Sequence of chain 2.A:
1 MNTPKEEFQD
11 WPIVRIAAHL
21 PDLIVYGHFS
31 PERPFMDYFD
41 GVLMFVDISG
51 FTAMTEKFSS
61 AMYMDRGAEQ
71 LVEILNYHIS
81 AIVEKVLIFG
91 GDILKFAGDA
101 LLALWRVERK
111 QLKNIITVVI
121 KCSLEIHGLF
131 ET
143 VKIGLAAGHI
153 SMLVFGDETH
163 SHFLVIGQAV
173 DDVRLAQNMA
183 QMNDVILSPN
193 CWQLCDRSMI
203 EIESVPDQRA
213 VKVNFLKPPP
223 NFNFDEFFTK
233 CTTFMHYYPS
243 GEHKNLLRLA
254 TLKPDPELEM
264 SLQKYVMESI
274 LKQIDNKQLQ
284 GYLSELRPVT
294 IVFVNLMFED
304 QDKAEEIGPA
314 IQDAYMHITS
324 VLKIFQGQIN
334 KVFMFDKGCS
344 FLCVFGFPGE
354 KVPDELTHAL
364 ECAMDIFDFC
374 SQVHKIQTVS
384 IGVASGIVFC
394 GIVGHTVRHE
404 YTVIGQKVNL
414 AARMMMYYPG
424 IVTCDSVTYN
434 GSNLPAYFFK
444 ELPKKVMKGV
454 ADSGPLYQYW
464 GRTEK

The protein below binds the small molecule below.
Small molecule (SMILES): O=S(=O)(O)c1cc(N=C=S)ccc1/C=C/c1ccc(N=C=S)cc1S(=O)(=O)O

Binding-site contacts:
Ligand atom CAE contacts residue TYR63 of chain 3.A at 3.5 Å (hydrophobic).
Ligand atom CAF contacts residue MET263 of chain 2.A at 4.1 Å (hydrophobic).
Ligand atom SAU contacts residue ILE48 of chain 3.A at 4.1 Å.
Ligand atom OAD contacts residue MET54 of chain 3.A at 3.9 Å.
Ligand atom CAR contacts residue PHE58 of chain 3.A at 3.8 Å (hydrophobic).
Ligand atom CAI contacts residue GLU260 of chain 2.A at 4.0 Å.
Ligand atom OAD contacts residue LYS57 of chain 3.A at 3.2 Å.
Ligand atom NAS contacts residue ILE74 of chain 3.A at 4.1 Å.
Ligand atom CAM contacts residue PRO259 of chain 2.A at 3.9 Å (hydrophobic).
Ligand atom SAB contacts residue LYS57 of chain 3.A at 3.6 Å.
Ligand atom CAK contacts residue TYR63 of chain 3.A at 3.5 Å (hydrophobic).
Ligand atom SBB contacts residue GLU260 of chain 2.A at 3.0 Å (salt-bridge).
Ligand atom OAC contacts residue MET54 of chain 3.A at 3.8 Å.
Ligand atom NAZ contacts residue MET62 of chain 3.A at 3.8 Å.
Ligand atom CAG contacts residue MET62 of chain 3.A at 4.2 Å (hydrophobic).
Ligand atom OAY contacts residue PRO259 of chain 2.A at 3.4 Å.
Ligand atom CAL contacts residue PRO259 of chain 2.A at 3.8 Å (hydrophobic).
Ligand atom OAA contacts residue LYS57 of chain 3.A at 3.2 Å.
Ligand atom NAS contacts residue PHE51 of chain 3.A at 3.3 Å.
Ligand atom CAR contacts residue MET54 of chain 3.A at 3.9 Å (hydrophobic).
Ligand atom SAU contacts residue PHE51 of chain 3.A at 3.7 Å.
Ligand atom CAJ contacts residue TYR63 of chain 3.A at 3.5 Å (hydrophobic).
Ligand atom CAH contacts residue MET263 of chain 2.A at 3.8 Å (hydrophobic).
Ligand atom CAQ contacts residue MET54 of chain 3.A at 3.8 Å (hydrophobic).
Ligand atom CAO contacts residue ILE74 of chain 3.A at 3.9 Å (hydrophobic).
Ligand atom SAB contacts residue TYR63 of chain 3.A at 3.6 Å.
Ligand atom CBA contacts residue GLU260 of chain 2.A at 4.0 Å.
Ligand atom CAF contacts residue TYR63 of chain 3.A at 4.2 Å (hydrophobic).
Ligand atom CAT contacts residue HIS78 of chain 3.A at 4.1 Å.
Ligand atom CAF contacts residue MET62 of chain 3.A at 3.8 Å (hydrophobic).
Ligand atom CAQ contacts residue ILE74 of chain 3.A at 4.1 Å (hydrophobic).
Ligand atom CAQ contacts residue PHE58 of chain 3.A at 3.7 Å (hydrophobic).
Ligand atom OAC contacts residue TYR63 of chain 3.A at 2.7 Å (h-bond).
Ligand atom CAH contacts residue GLU260 of chain 2.A at 3.5 Å.
Ligand atom CAP contacts residue ILE74 of chain 3.A at 4.0 Å (hydrophobic).
Ligand atom SAU contacts residue HIS78 of chain 3.A at 3.4 Å.
Ligand atom CAT contacts residue PHE51 of chain 3.A at 3.4 Å (hydrophobic).
Ligand atom NAZ contacts residue MET263 of chain 2.A at 3.9 Å.
Ligand atom OAC contacts residue LYS57 of chain 3.A at 3.8 Å.
Ligand atom CAG contacts residue MET263 of chain 2.A at 3.7 Å (hydrophobic).

Sequence of chain 3.A:
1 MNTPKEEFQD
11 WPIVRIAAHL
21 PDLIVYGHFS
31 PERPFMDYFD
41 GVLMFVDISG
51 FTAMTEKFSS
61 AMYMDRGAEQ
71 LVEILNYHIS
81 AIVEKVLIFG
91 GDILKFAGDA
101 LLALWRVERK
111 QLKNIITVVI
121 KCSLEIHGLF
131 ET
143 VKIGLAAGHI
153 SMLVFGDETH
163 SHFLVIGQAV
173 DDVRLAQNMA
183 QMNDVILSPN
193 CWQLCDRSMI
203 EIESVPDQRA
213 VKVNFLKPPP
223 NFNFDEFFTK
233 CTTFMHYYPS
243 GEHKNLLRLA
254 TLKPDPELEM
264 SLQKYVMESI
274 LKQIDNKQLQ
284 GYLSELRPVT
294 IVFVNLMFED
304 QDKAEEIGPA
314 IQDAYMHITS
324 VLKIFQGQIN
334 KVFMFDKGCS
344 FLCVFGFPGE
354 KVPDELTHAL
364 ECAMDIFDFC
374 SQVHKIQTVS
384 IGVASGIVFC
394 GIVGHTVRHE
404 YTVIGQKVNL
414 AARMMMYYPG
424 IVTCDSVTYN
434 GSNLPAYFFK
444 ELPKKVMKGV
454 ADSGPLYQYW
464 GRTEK